A protein and the small-molecule ligand that binds it are described below.
Small molecule (SMILES): Nc1ncnc2c1ncn2[C@@H]1O[C@H](CO[P](=O)(O)O[P](=O)(O)NP(=O)(O)O)[C@@H](O)[C@H]1O

Binding-site contacts:
Ligand atom O2B contacts residue SER198 of chain 1.A at 3.5 Å.
Ligand atom N1 contacts residue MET150 of chain 1.A at 3.5 Å (h-bond).
Ligand atom C6 contacts residue ALA99 of chain 1.A at 3.7 Å (hydrophobic).
Ligand atom O3' contacts residue SER154 of chain 1.A at 3.5 Å (h-bond).
Ligand atom N6 contacts residue GLU148 of chain 1.A at 3.3 Å (salt-bridge).
Ligand atom O3G contacts residue GLY81 of chain 1.A at 3.4 Å.
Ligand atom O1A contacts residue QOA1 of chain 1.E at 2.8 Å (h-bond).
Ligand atom C5' contacts residue GLY79 of chain 1.A at 3.6 Å.
Ligand atom PA contacts residue MG1 of chain 1.D at 3.7 Å.
Ligand atom C8 contacts residue VAL86 of chain 1.A at 3.7 Å (hydrophobic).
Ligand atom O3G contacts residue ASN82 of chain 1.A at 3.1 Å (h-bond).
Ligand atom O1B contacts residue MG1 of chain 1.D at 2.5 Å.
Ligand atom O2G contacts residue ASN82 of chain 1.A at 2.8 Å (h-bond).
Ligand atom PB contacts residue MG1 of chain 1.D at 3.8 Å.
Ligand atom O2A contacts residue MG1 of chain 1.D at 2.5 Å.
Ligand atom O4' contacts residue VAL86 of chain 1.A at 3.5 Å.
Ligand atom O2A contacts residue QOA1 of chain 1.E at 3.8 Å.
Ligand atom O1A contacts residue LYS101 of chain 1.A at 3.4 Å (salt-bridge).
Ligand atom O2' contacts residue GLN157 of chain 1.A at 2.4 Å (h-bond).
Ligand atom C2 contacts residue LEU78 of chain 1.A at 3.6 Å (hydrophobic).
Ligand atom O2A contacts residue ASP212 of chain 1.A at 3.1 Å (salt-bridge).
Ligand atom O2G contacts residue LYS196 of chain 1.A at 3.7 Å.
Ligand atom C2 contacts residue MET150 of chain 1.A at 3.8 Å (hydrophobic).
Ligand atom O4' contacts residue GLY79 of chain 1.A at 3.6 Å.
Ligand atom C5 contacts residue LEU201 of chain 1.A at 3.7 Å (hydrophobic).
Ligand atom O3A contacts residue GLY81 of chain 1.A at 3.5 Å.
Ligand atom C4' contacts residue GLY79 of chain 1.A at 3.6 Å.
Ligand atom O1B contacts residue SER198 of chain 1.A at 3.3 Å (h-bond).
Ligand atom O1B contacts residue ASN199 of chain 1.A at 3.6 Å.
Ligand atom PA contacts residue QOA1 of chain 1.E at 3.7 Å.
Ligand atom N6 contacts residue LEU201 of chain 1.A at 3.5 Å.
Ligand atom O2A contacts residue LYS101 of chain 1.A at 3.4 Å (salt-bridge).
Ligand atom O1G contacts residue LYS196 of chain 1.A at 3.3 Å (salt-bridge).
Ligand atom C6 contacts residue LEU201 of chain 1.A at 3.5 Å (hydrophobic).
Ligand atom N7 contacts residue MET147 of chain 1.A at 3.2 Å.
Ligand atom O5' contacts residue VAL86 of chain 1.A at 3.5 Å.
Ligand atom C5' contacts residue ALA80 of chain 1.A at 3.4 Å (hydrophobic).
Ligand atom O1G contacts residue MG1 of chain 1.D at 3.2 Å.
Ligand atom N6 contacts residue ALA99 of chain 1.A at 3.4 Å.
Ligand atom O2' contacts residue SER154 of chain 1.A at 3.6 Å (h-bond).

Sequence of chain 1.A:
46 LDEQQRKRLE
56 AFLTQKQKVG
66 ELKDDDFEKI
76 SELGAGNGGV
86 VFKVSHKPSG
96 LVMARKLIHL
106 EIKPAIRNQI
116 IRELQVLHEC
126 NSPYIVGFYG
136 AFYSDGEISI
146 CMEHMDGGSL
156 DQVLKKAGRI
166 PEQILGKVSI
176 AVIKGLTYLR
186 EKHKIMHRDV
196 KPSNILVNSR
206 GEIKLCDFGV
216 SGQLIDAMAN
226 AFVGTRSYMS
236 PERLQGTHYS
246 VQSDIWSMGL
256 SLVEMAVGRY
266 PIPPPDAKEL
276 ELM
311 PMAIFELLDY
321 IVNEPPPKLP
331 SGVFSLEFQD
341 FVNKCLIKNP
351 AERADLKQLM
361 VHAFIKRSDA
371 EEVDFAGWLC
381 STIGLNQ